Binding-site contacts:
Ligand atom C3 contacts residue TRP77 of chain 1.A at 4.2 Å (hydrophobic).
Ligand atom O2 contacts residue TYR221 of chain 1.A at 4.0 Å.
Ligand atom C2 contacts residue GLU197 of chain 1.A at 3.6 Å.
Ligand atom C3 contacts residue HIS261 of chain 1.A at 4.2 Å.
Ligand atom C1 contacts residue THR217 of chain 1.A at 4.0 Å.
Ligand atom C5 contacts residue THR37 of chain 1.A at 4.2 Å.
Ligand atom C2 contacts residue HIS261 of chain 1.A at 4.0 Å.
Ligand atom O5 contacts residue ASP21 of chain 1.A at 2.7 Å (salt-bridge).
Ligand atom O3 contacts residue ALA78 of chain 1.A at 3.8 Å.
Ligand atom C3 contacts residue ASP136 of chain 1.A at 3.8 Å.
Ligand atom C1 contacts residue GLU197 of chain 1.A at 3.2 Å.
Ligand atom C5 contacts residue ARG295 of chain 1.A at 4.1 Å.
Ligand atom O2 contacts residue HIS261 of chain 1.A at 2.9 Å.
Ligand atom C3 contacts residue LEU135 of chain 1.A at 4.3 Å (hydrophobic).
Ligand atom O1 contacts residue TYR221 of chain 1.A at 3.8 Å.
Ligand atom C5 contacts residue ASP21 of chain 1.A at 3.1 Å.
Ligand atom C2 contacts residue LEU135 of chain 1.A at 4.0 Å (hydrophobic).
Ligand atom C4 contacts residue TRP77 of chain 1.A at 3.6 Å (hydrophobic).
Ligand atom O4 contacts residue AHR2 of chain 1.B at 3.3 Å (h-bond).
Ligand atom O2 contacts residue ASP136 of chain 1.A at 2.6 Å (salt-bridge).
Ligand atom O4 contacts residue THR217 of chain 1.A at 4.3 Å.
Ligand atom C1 contacts residue TYR221 of chain 1.A at 4.0 Å (hydrophobic).
Ligand atom O1 contacts residue THR217 of chain 1.A at 3.4 Å.
Ligand atom O1 contacts residue GLU197 of chain 1.A at 2.2 Å (salt-bridge).
Ligand atom O3 contacts residue LEU135 of chain 1.A at 3.4 Å.
Ligand atom O3 contacts residue TRP77 of chain 1.A at 3.4 Å.
Ligand atom C4 contacts residue AHR2 of chain 1.B at 4.2 Å.
Ligand atom C2 contacts residue AHR2 of chain 1.B at 3.7 Å.
Ligand atom C4 contacts residue ASP21 of chain 1.A at 3.8 Å.
Ligand atom O2 contacts residue GLU197 of chain 1.A at 3.3 Å.
Ligand atom C1 contacts residue AHR2 of chain 1.B at 3.2 Å.
Ligand atom O3 contacts residue ASP136 of chain 1.A at 3.1 Å (salt-bridge).
Ligand atom O1 contacts residue AHR2 of chain 1.B at 2.3 Å (h-bond).
Ligand atom C2 contacts residue ASP136 of chain 1.A at 3.7 Å.
Ligand atom C5 contacts residue TRP77 of chain 1.A at 3.7 Å (hydrophobic).
Ligand atom O4 contacts residue ARG295 of chain 1.A at 4.4 Å.
Ligand atom O5 contacts residue ARG295 of chain 1.A at 3.0 Å (salt-bridge).
Ligand atom C3 contacts residue ASP21 of chain 1.A at 3.5 Å.
Ligand atom C3 contacts residue ALA78 of chain 1.A at 4.2 Å (hydrophobic).
Ligand atom O3 contacts residue ASP21 of chain 1.A at 4.3 Å.

This small molecule binds to this protein.
Small molecule (SMILES): OC[C@@H]1O[C@@H](O)[C@H](O)[C@H]1O

Sequence of chain 1.A:
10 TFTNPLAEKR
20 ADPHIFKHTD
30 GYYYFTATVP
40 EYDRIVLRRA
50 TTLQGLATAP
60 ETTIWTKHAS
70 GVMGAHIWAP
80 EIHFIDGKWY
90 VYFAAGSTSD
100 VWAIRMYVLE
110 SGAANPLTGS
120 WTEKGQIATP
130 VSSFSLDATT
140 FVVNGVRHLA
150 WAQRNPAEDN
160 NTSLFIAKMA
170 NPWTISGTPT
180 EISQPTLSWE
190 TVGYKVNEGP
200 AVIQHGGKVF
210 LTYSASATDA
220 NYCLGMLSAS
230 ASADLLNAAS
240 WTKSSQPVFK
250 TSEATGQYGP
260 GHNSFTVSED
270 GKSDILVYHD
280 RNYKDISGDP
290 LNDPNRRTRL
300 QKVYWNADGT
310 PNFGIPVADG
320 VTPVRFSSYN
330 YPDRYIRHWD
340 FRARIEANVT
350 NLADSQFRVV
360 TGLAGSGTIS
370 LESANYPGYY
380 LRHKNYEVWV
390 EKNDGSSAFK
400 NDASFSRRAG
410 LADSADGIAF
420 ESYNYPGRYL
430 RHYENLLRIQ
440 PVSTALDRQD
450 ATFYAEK